Sequence of chain 1.C:
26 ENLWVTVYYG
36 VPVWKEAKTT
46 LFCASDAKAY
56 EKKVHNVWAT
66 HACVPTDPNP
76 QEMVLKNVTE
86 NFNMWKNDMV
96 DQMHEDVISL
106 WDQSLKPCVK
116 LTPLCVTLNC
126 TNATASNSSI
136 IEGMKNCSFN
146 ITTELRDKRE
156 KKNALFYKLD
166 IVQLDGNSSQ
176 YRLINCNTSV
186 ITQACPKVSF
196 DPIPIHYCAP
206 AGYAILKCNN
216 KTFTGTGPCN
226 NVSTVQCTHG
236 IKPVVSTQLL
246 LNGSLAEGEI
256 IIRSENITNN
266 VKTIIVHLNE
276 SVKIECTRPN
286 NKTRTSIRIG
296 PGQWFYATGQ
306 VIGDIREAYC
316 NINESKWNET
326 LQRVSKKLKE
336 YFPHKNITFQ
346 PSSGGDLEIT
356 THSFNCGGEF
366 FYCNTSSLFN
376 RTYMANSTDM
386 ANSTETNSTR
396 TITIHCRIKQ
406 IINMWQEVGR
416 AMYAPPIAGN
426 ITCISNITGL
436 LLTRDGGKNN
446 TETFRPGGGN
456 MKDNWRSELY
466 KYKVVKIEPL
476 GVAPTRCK

Binding-site contacts:
Ligand atom O5 contacts residue ASN369 of chain 1.C at 2.4 Å (h-bond).
Ligand atom C2 contacts residue ASN369 of chain 1.C at 2.5 Å.
Ligand atom C8 contacts residue NAG1 of chain 1.PA at 3.7 Å.
Ligand atom O7 contacts residue NAG1 of chain 1.PA at 3.1 Å (h-bond).
Ligand atom C4 contacts residue ASP113 of chain 1.H at 4.3 Å.
Ligand atom C6 contacts residue TRP57 of chain 1.K at 3.3 Å (hydrophobic).
Ligand atom C3 contacts residue SER371 of chain 1.C at 4.4 Å.
Ligand atom O5 contacts residue SER58 of chain 1.K at 4.1 Å.
Ligand atom C7 contacts residue ASN369 of chain 1.C at 3.0 Å.
Ligand atom O2 contacts residue ARG47 of chain 1.K at 3.5 Å (salt-bridge).
Ligand atom C2 contacts residue NAG1 of chain 1.PA at 3.9 Å.
Ligand atom C5 contacts residue SER371 of chain 1.C at 3.3 Å.
Ligand atom C1 contacts residue ARG47 of chain 1.K at 4.4 Å.
Ligand atom O5 contacts residue TRP57 of chain 1.K at 4.1 Å.
Ligand atom C5 contacts residue TRP57 of chain 1.K at 3.7 Å (hydrophobic).
Ligand atom O4 contacts residue ASP113 of chain 1.H at 3.0 Å (salt-bridge).
Ligand atom C7 contacts residue NAG1 of chain 1.PA at 3.8 Å.
Ligand atom C1 contacts residue SER371 of chain 1.C at 3.0 Å.
Ligand atom C4 contacts residue SER371 of chain 1.C at 4.4 Å.
Ligand atom O4 contacts residue NAG2 of chain 1.PA at 3.4 Å (h-bond).
Ligand atom C5 contacts residue ASN369 of chain 1.C at 3.7 Å.
Ligand atom C3 contacts residue ASN369 of chain 1.C at 3.8 Å.
Ligand atom O5 contacts residue ARG47 of chain 1.K at 4.2 Å.
Ligand atom O5 contacts residue SER371 of chain 1.C at 3.1 Å (h-bond).
Ligand atom C8 contacts residue LEU352 of chain 1.C at 3.9 Å (hydrophobic).
Ligand atom C8 contacts residue ARG402 of chain 1.C at 4.1 Å.
Ligand atom C8 contacts residue ASN369 of chain 1.C at 4.1 Å.
Ligand atom O6 contacts residue TRP57 of chain 1.K at 2.5 Å (h-bond).
Ligand atom C6 contacts residue SER371 of chain 1.C at 4.1 Å.
Ligand atom C3 contacts residue NAG1 of chain 1.PA at 4.1 Å.
Ligand atom O2 contacts residue NAG1 of chain 1.PA at 3.8 Å.
Ligand atom C6 contacts residue ASP113 of chain 1.H at 4.2 Å.
Ligand atom N2 contacts residue ASN369 of chain 1.C at 2.9 Å (h-bond).
Ligand atom C2 contacts residue ASP113 of chain 1.H at 4.5 Å.
Ligand atom C2 contacts residue SER371 of chain 1.C at 4.2 Å.
Ligand atom C1 contacts residue ASN369 of chain 1.C at 1.4 Å.
Ligand atom O3 contacts residue NAG1 of chain 1.PA at 3.3 Å.
Ligand atom O7 contacts residue ASN369 of chain 1.C at 2.8 Å (h-bond).
Ligand atom O3 contacts residue NAG2 of chain 1.PA at 4.4 Å.
Ligand atom C4 contacts residue ASN369 of chain 1.C at 4.3 Å.

Sequence of chain 1.H:
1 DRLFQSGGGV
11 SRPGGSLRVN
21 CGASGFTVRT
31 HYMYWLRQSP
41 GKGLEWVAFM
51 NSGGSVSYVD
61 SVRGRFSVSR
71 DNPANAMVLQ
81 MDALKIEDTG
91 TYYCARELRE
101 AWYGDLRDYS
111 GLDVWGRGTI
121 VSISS

A small-molecule ligand and the protein it binds are described below.
Small molecule (SMILES): CC(=O)N[C@H]1[C@H](O[C@H]2[C@H](O)[C@@H](NC(C)=O)CO[C@@H]2CO)O[C@H](CO)[C@@H](O[C@@H]2O[C@H](CO[C@H]3O[C@H](CO[C@H]4O[C@H](CO)[C@@H](O)[C@H](O)[C@@H]4O)[C@@H](O)[C@H](O)[C@@H]3O)[C@@H](O)[C@H](O[C@H]3O[C@H](CO)[C@@H](O)[C@H](O[C@H]4O[C@H](CO)[C@@H](O)[C@H](O)[C@@H]4O)[C@@H]3O)[C@@H]2O)[C@@H]1O

Sequence of chain 1.K:
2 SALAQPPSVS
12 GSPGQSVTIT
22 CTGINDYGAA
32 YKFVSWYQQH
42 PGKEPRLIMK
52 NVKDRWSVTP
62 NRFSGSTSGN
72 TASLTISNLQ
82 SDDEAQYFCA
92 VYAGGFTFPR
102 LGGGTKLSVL